Sequence of chain 1.C:
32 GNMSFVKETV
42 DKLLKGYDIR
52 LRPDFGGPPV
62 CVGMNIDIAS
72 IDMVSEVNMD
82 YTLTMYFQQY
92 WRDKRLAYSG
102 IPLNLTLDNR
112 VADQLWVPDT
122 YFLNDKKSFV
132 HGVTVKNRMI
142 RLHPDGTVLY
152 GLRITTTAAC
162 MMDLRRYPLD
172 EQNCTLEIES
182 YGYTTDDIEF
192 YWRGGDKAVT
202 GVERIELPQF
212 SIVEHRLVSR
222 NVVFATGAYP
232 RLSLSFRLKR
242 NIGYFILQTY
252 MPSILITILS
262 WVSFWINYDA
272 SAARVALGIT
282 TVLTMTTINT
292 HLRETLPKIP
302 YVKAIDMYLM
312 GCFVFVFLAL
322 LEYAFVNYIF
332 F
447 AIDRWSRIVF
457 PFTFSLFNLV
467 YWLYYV

The protein below binds the small molecule below.
Small molecule (SMILES): CC(=O)N[C@H]1[C@H](O[C@H]2[C@H](O)[C@@H](NC(C)=O)CO[C@@H]2CO)O[C@H](CO)[C@@H](O)[C@@H]1O

Binding-site contacts:
Ligand atom N2 contacts residue ASN105 of chain 1.C at 2.9 Å (h-bond).
Ligand atom C8 contacts residue ASN105 of chain 1.C at 4.3 Å.
Ligand atom O7 contacts residue ASN105 of chain 1.C at 3.5 Å (h-bond).
Ligand atom C8 contacts residue PRO103 of chain 1.C at 3.8 Å (hydrophobic).
Ligand atom C2 contacts residue ASN105 of chain 1.C at 2.5 Å.
Ligand atom C5 contacts residue ASN105 of chain 1.C at 3.7 Å.
Ligand atom C8 contacts residue LEU104 of chain 1.C at 4.1 Å (hydrophobic).
Ligand atom C1 contacts residue ASN105 of chain 1.C at 1.5 Å.
Ligand atom C6 contacts residue HIS144 of chain 1.C at 4.2 Å.
Ligand atom C3 contacts residue ASN105 of chain 1.C at 3.8 Å.
Ligand atom C1 contacts residue HIS144 of chain 1.C at 3.8 Å.
Ligand atom C5 contacts residue HIS144 of chain 1.C at 4.0 Å.
Ligand atom C4 contacts residue ASN105 of chain 1.C at 4.3 Å.
Ligand atom O5 contacts residue ASN105 of chain 1.C at 2.4 Å (h-bond).
Ligand atom C7 contacts residue ASN105 of chain 1.C at 3.4 Å.
Ligand atom O5 contacts residue HIS144 of chain 1.C at 3.4 Å.